Binding-site contacts:
Ligand atom C29 contacts residue ILE96 of chain 3.A at 4.2 Å (hydrophobic).
Ligand atom F58 contacts residue GLN123 of chain 3.A at 3.0 Å.
Ligand atom C11 contacts residue GLN127 of chain 3.A at 3.6 Å.
Ligand atom F56 contacts residue LEU95 of chain 3.A at 3.4 Å.
Ligand atom F56 contacts residue HIS99 of chain 3.A at 3.9 Å.
Ligand atom C9 contacts residue LYS100 of chain 3.A at 4.1 Å.
Ligand atom F57 contacts residue HIS99 of chain 3.A at 2.9 Å.
Ligand atom C32 contacts residue HIS99 of chain 3.A at 4.0 Å.
Ligand atom C13 contacts residue HIS99 of chain 3.A at 4.0 Å.
Ligand atom C20 contacts residue ILE96 of chain 3.A at 3.8 Å (hydrophobic).
Ligand atom C9 contacts residue HIS99 of chain 3.A at 3.8 Å.
Ligand atom N6 contacts residue ASP151 of chain 3.A at 3.7 Å.
Ligand atom C18 contacts residue ASP151 of chain 3.A at 3.6 Å.
Ligand atom C10 contacts residue HIS99 of chain 3.A at 4.1 Å.
Ligand atom C5 contacts residue ASP151 of chain 3.A at 3.6 Å.
Ligand atom C32 contacts residue ASP103 of chain 3.A at 3.5 Å.
Ligand atom F58 contacts residue ASP151 of chain 3.A at 4.1 Å.
Ligand atom C3 contacts residue ASP151 of chain 3.A at 3.6 Å.
Ligand atom F57 contacts residue GLN123 of chain 3.A at 3.2 Å.
Ligand atom C13 contacts residue GLN123 of chain 3.A at 3.7 Å.
Ligand atom C7 contacts residue HIS99 of chain 3.A at 4.1 Å.
Ligand atom C13 contacts residue LEU95 of chain 3.A at 3.9 Å (hydrophobic).
Ligand atom C33 contacts residue ILE225 of chain 3.A at 4.0 Å (hydrophobic).
Ligand atom N19 contacts residue ASP151 of chain 3.A at 3.6 Å.
Ligand atom C12 contacts residue GLN127 of chain 3.A at 4.0 Å.
Ligand atom C33 contacts residue ASP103 of chain 3.A at 3.8 Å.
Ligand atom C8 contacts residue HIS99 of chain 3.A at 3.8 Å.
Ligand atom N4 contacts residue ASP151 of chain 3.A at 3.4 Å.
Ligand atom F56 contacts residue ILE96 of chain 3.A at 3.8 Å.
Ligand atom C12 contacts residue TRP153 of chain 3.A at 3.5 Å (hydrophobic).
Ligand atom F57 contacts residue LEU95 of chain 3.A at 3.9 Å.
Ligand atom C31 contacts residue ASP93 of chain 3.A at 4.0 Å.
Ligand atom F58 contacts residue LEU95 of chain 3.A at 3.6 Å.
Ligand atom C17 contacts residue ILE96 of chain 3.A at 3.8 Å (hydrophobic).
Ligand atom C18 contacts residue ILE96 of chain 3.A at 4.0 Å (hydrophobic).
Ligand atom C5 contacts residue ILE96 of chain 3.A at 4.0 Å (hydrophobic).
Ligand atom C11 contacts residue TRP153 of chain 3.A at 4.1 Å (hydrophobic).
Ligand atom C2 contacts residue HIS99 of chain 3.A at 3.8 Å.
Ligand atom C17 contacts residue ASP151 of chain 3.A at 3.6 Å.
Ligand atom C1 contacts residue ASP151 of chain 3.A at 3.5 Å.

Sequence of chain 3.A:
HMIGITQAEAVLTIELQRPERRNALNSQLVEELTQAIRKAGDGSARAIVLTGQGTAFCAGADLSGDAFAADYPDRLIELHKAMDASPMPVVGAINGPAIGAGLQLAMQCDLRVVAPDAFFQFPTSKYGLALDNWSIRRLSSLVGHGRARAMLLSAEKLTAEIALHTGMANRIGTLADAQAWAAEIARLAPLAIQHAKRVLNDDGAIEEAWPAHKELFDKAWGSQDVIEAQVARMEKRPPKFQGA

A small-molecule ligand and the protein it binds are described below.
Small molecule (SMILES): CCc1ccc([C@H]2C[C@@H](C(F)(F)F)n3ncc(C(=O)NCc4ccc(OC)cc4)c3N2)cc1